Sequence of chain 1.C:
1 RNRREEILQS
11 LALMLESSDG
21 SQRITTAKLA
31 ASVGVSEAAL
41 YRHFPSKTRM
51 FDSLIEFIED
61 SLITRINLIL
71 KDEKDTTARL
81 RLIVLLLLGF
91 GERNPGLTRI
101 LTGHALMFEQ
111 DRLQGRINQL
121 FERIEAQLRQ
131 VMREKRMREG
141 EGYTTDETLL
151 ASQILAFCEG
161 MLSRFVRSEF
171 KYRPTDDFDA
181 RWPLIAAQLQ

Binding-site contacts:
Ligand atom CE2 contacts residue GLN9 of chain 1.C at 3.6 Å.
Ligand atom CB contacts residue ARG65 of chain 1.C at 3.2 Å.
Ligand atom CZ contacts residue LEU8 of chain 1.C at 3.5 Å (hydrophobic).
Ligand atom O contacts residue ASN94 of chain 1.C at 3.3 Å (h-bond).
Ligand atom CD1 contacts residue PHE57 of chain 1.C at 3.9 Å (hydrophobic).
Ligand atom O contacts residue ARG65 of chain 1.C at 3.2 Å (salt-bridge).
Ligand atom C contacts residue GLN9 of chain 1.C at 4.0 Å.
Ligand atom CD2 contacts residue ALA12 of chain 1.C at 4.0 Å (hydrophobic).
Ligand atom CG2 contacts residue PHE90 of chain 1.C at 3.4 Å (hydrophobic).
Ligand atom C contacts residue ASN94 of chain 1.C at 4.0 Å.
Ligand atom CB contacts residue ARG93 of chain 1.C at 3.4 Å.
Ligand atom N contacts residue ARG65 of chain 1.C at 3.5 Å (salt-bridge).
Ligand atom C contacts residue ASN94 of chain 1.C at 3.5 Å.
Ligand atom CG contacts residue SER61 of chain 1.C at 3.9 Å.
Ligand atom CD1 contacts residue LEU13 of chain 1.C at 3.6 Å (hydrophobic).
Ligand atom CB contacts residue ARG65 of chain 1.C at 3.6 Å.
Ligand atom CD2 contacts residue GLN9 of chain 1.C at 3.8 Å.
Ligand atom CA contacts residue GLN9 of chain 1.C at 3.7 Å.
Ligand atom CG2 contacts residue GLY89 of chain 1.C at 3.4 Å.
Ligand atom N contacts residue ASN94 of chain 1.C at 2.8 Å (h-bond).
Ligand atom CA contacts residue ASN94 of chain 1.C at 3.9 Å.
Ligand atom CB contacts residue LEU97 of chain 1.C at 3.8 Å (hydrophobic).
Ligand atom CB contacts residue PHE57 of chain 1.C at 4.0 Å (hydrophobic).
Ligand atom O contacts residue ARG93 of chain 1.C at 4.0 Å.
Ligand atom CB contacts residue ASN94 of chain 1.C at 4.0 Å.
Ligand atom CD2 contacts residue GLN9 of chain 1.C at 3.2 Å.
Ligand atom O contacts residue PHE90 of chain 1.C at 4.0 Å.
Ligand atom CA contacts residue PHE57 of chain 1.C at 4.0 Å (hydrophobic).
Ligand atom O contacts residue ARG93 of chain 1.C at 3.7 Å.
Ligand atom CB contacts residue ASN94 of chain 1.C at 3.4 Å.
Ligand atom CD1 contacts residue GLU16 of chain 1.C at 3.6 Å.
Ligand atom CA contacts residue ASN94 of chain 1.C at 3.2 Å.
Ligand atom CE1 contacts residue GLU5 of chain 1.C at 3.6 Å.
Ligand atom CD2 contacts residue ALA12 of chain 1.C at 3.6 Å (hydrophobic).
Ligand atom O contacts residue GLN9 of chain 1.C at 3.2 Å (h-bond).
Ligand atom N contacts residue ASN94 of chain 1.C at 4.0 Å.
Ligand atom CE2 contacts residue LEU8 of chain 1.C at 3.5 Å (hydrophobic).
Ligand atom CZ contacts residue GLU5 of chain 1.C at 3.2 Å.
Ligand atom CG2 contacts residue ARG93 of chain 1.C at 3.7 Å.
Ligand atom O contacts residue ARG93 of chain 1.C at 3.9 Å.

The protein below binds the small molecule below.
Small molecule (SMILES): CC[C@H](C)[C@H](NC(=O)[C@H](CC(=O)O)NC(=O)[C@@H](N)CC(C)C)C(=O)N1CCC[C@H]1C(=O)N[C@@H](C)C(=O)N[C@@H](Cc1ccccc1)C(=O)N[C@@H](CC(C)C)C(=O)N[C@@H](CCCN=C(N)N)C(=O)O